Binding-site contacts:
Ligand atom CE1 contacts residue PHE98 of chain 1.C at 3.8 Å (hydrophobic).
Ligand atom O contacts residue PRO181 of chain 1.C at 3.6 Å.
Ligand atom OH contacts residue LYS107 of chain 1.C at 2.6 Å (salt-bridge).
Ligand atom CD1 contacts residue PHE98 of chain 1.C at 3.6 Å (hydrophobic).
Ligand atom CE1 contacts residue VAL132 of chain 1.C at 3.8 Å (hydrophobic).
Ligand atom CG contacts residue ILE156 of chain 1.C at 3.8 Å (hydrophobic).
Ligand atom CG contacts residue ILE177 of chain 1.C at 3.9 Å (hydrophobic).
Ligand atom CD1 contacts residue SER160 of chain 1.C at 3.8 Å.
Ligand atom CZ2 contacts residue LEU128 of chain 1.C at 3.8 Å (hydrophobic).
Ligand atom CD2 contacts residue ILE156 of chain 1.C at 3.6 Å (hydrophobic).
Ligand atom CB contacts residue LEU135 of chain 1.C at 3.5 Å (hydrophobic).
Ligand atom CD2 contacts residue ALA111 of chain 1.C at 3.7 Å (hydrophobic).
Ligand atom CZ contacts residue LEU131 of chain 1.C at 3.8 Å (hydrophobic).
Ligand atom CH2 contacts residue LEU131 of chain 1.C at 3.7 Å (hydrophobic).
Ligand atom O contacts residue ASN67 of chain 1.C at 2.9 Å (h-bond).
Ligand atom OH contacts residue TYR110 of chain 1.C at 3.8 Å.
Ligand atom CZ3 contacts residue PHE173 of chain 1.C at 3.7 Å (hydrophobic).
Ligand atom O contacts residue PRO68 of chain 1.C at 3.9 Å.
Ligand atom CB contacts residue ILE177 of chain 1.C at 3.8 Å (hydrophobic).
Ligand atom OH contacts residue ALA111 of chain 1.C at 3.6 Å (h-bond).
Ligand atom O contacts residue ASN67 of chain 1.C at 3.8 Å.
Ligand atom CE2 contacts residue LYS107 of chain 1.C at 3.4 Å.
Ligand atom OH contacts residue VAL97 of chain 1.C at 3.7 Å.
Ligand atom O contacts residue PHE98 of chain 1.C at 3.3 Å.
Ligand atom CD1 contacts residue LYS107 of chain 1.C at 3.8 Å.
Ligand atom CD1 contacts residue ILE73 of chain 1.C at 3.9 Å (hydrophobic).
Ligand atom CZ2 contacts residue ILE156 of chain 1.C at 3.6 Å (hydrophobic).
Ligand atom SD contacts residue ALA111 of chain 1.C at 3.5 Å.
Ligand atom CE2 contacts residue ILE156 of chain 1.C at 3.7 Å (hydrophobic).
Ligand atom CB contacts residue PRO181 of chain 1.C at 3.8 Å (hydrophobic).
Ligand atom NE1 contacts residue SER160 of chain 1.C at 3.0 Å (h-bond).
Ligand atom CD1 contacts residue VAL176 of chain 1.C at 3.7 Å (hydrophobic).
Ligand atom NE1 contacts residue ILE156 of chain 1.C at 3.8 Å.
Ligand atom CE1 contacts residue LEU135 of chain 1.C at 3.7 Å (hydrophobic).
Ligand atom CZ3 contacts residue LEU131 of chain 1.C at 3.5 Å (hydrophobic).
Ligand atom C contacts residue ASN67 of chain 1.C at 3.8 Å.
Ligand atom CZ contacts residue LYS107 of chain 1.C at 3.4 Å.
Ligand atom NE1 contacts residue VAL176 of chain 1.C at 3.8 Å.
Ligand atom CZ contacts residue LEU135 of chain 1.C at 3.8 Å (hydrophobic).
Ligand atom CH2 contacts residue LEU128 of chain 1.C at 3.7 Å (hydrophobic).

Sequence of chain 1.C:
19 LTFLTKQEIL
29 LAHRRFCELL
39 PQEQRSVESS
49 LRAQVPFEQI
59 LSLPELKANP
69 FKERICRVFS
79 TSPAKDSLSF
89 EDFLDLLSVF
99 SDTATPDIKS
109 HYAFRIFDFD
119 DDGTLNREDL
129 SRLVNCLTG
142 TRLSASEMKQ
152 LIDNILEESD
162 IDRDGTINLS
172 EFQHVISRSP

The small molecule below binds the protein below.
Small molecule (SMILES): CSCC[C@H](NC(=O)[C@H](C)NC(=O)[C@H](CCCN=C(N)N)NC(=O)[C@H](Cc1ccc(O)cc1)NC(=O)[C@H](CC1=CN=C2CC=CC=C12)NC(=O)[C@H](Cc1ccccc1)NC(=O)[C@H](CO)NC(=O)CNC(=O)CNC(=O)[C@@H](N)CC(=O)O)C(=O)N[C@@H](CCCCN)C(=O)N[C@@H](C)C(=O)N[C@@H](CC(C)C)C(=O)N[C@@H](Cc1ccc(O)cc1)C(=O)NCC=O